Sequence of chain 1.A:
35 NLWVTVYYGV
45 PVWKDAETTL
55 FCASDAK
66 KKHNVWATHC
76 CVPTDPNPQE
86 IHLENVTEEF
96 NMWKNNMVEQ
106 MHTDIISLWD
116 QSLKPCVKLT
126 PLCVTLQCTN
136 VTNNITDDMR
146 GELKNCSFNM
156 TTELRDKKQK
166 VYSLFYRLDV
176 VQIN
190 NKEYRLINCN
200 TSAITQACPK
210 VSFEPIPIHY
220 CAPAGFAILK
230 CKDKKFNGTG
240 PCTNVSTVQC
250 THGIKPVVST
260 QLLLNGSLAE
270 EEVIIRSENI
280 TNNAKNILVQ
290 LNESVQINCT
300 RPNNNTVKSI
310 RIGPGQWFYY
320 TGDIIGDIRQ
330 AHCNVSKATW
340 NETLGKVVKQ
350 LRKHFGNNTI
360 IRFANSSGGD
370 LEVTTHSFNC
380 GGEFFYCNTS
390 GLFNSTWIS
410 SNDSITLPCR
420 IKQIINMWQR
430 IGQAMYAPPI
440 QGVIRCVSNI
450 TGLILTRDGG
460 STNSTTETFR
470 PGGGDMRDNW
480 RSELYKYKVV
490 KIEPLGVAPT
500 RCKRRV

Binding-site contacts:
Ligand atom C7 contacts residue ASN199 of chain 1.E at 3.4 Å.
Ligand atom C8 contacts residue ARG310 of chain 1.A at 3.6 Å.
Ligand atom C6 contacts residue ARG194 of chain 1.E at 4.0 Å.
Ligand atom C4 contacts residue ASN199 of chain 1.E at 4.4 Å.
Ligand atom C5 contacts residue ARG194 of chain 1.E at 4.2 Å.
Ligand atom N2 contacts residue ASN199 of chain 1.E at 3.0 Å (h-bond).
Ligand atom C5 contacts residue ASN199 of chain 1.E at 3.8 Å.
Ligand atom O6 contacts residue ARG194 of chain 1.E at 3.9 Å.
Ligand atom C7 contacts residue THR200 of chain 1.E at 3.8 Å.
Ligand atom C8 contacts residue ASN199 of chain 1.E at 4.4 Å.
Ligand atom N2 contacts residue THR200 of chain 1.E at 3.6 Å.
Ligand atom O7 contacts residue ARG310 of chain 1.A at 2.9 Å (salt-bridge).
Ligand atom C2 contacts residue ASN199 of chain 1.E at 2.5 Å.
Ligand atom C7 contacts residue ARG310 of chain 1.A at 3.6 Å.
Ligand atom C3 contacts residue ASN199 of chain 1.E at 3.9 Å.
Ligand atom C1 contacts residue ARG194 of chain 1.E at 3.9 Å.
Ligand atom O7 contacts residue ASN199 of chain 1.E at 3.4 Å (h-bond).
Ligand atom C8 contacts residue THR200 of chain 1.E at 3.2 Å.
Ligand atom C1 contacts residue ASN199 of chain 1.E at 1.5 Å.
Ligand atom O5 contacts residue ARG194 of chain 1.E at 3.1 Å (salt-bridge).
Ligand atom O5 contacts residue ASN199 of chain 1.E at 2.5 Å (h-bond).

Sequence of chain 1.E:
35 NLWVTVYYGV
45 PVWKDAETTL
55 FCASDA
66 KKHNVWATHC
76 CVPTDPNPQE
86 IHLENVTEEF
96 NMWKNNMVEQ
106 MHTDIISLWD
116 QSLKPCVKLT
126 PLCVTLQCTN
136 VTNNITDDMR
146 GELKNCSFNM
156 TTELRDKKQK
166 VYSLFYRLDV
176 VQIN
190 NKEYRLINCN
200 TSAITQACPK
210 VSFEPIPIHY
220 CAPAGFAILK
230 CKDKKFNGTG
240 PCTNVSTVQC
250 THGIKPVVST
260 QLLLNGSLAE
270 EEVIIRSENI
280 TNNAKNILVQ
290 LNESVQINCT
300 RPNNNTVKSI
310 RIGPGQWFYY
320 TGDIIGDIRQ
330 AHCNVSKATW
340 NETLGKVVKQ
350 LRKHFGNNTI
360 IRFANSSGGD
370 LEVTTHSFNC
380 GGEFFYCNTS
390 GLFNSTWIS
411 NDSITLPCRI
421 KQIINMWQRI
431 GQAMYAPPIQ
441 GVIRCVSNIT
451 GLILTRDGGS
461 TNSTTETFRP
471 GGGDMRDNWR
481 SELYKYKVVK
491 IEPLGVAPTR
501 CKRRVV

The small molecule below binds the protein below.
Small molecule (SMILES): CC(=O)N[C@@H]1[C@@H](O)[C@H](O)[C@@H](CO)O[C@H]1O